A protein and the small-molecule ligand that binds it are described below.
Small molecule (SMILES): N[C@@H](CCC(=O)O)C(=O)O

Binding-site contacts:
Ligand atom OXT contacts residue ARG95 of chain 1.A at 2.6 Å (salt-bridge).
Ligand atom C contacts residue GLY140 of chain 1.A at 4.4 Å.
Ligand atom C contacts residue ALA141 of chain 1.A at 3.7 Å (hydrophobic).
Ligand atom N contacts residue TYR215 of chain 1.A at 3.7 Å.
Ligand atom CA contacts residue TYR61 of chain 1.A at 3.9 Å (hydrophobic).
Ligand atom OE2 contacts residue GLU189 of chain 1.A at 3.5 Å.
Ligand atom CB contacts residue GLY140 of chain 1.A at 4.3 Å.
Ligand atom CB contacts residue TYR61 of chain 1.A at 3.5 Å (hydrophobic).
Ligand atom OXT contacts residue TYR61 of chain 1.A at 3.2 Å.
Ligand atom CA contacts residue THR90 of chain 1.A at 3.3 Å.
Ligand atom OXT contacts residue GLY140 of chain 1.A at 3.4 Å.
Ligand atom N contacts residue PRO88 of chain 1.A at 2.9 Å (h-bond).
Ligand atom CD contacts residue ALA141 of chain 1.A at 4.3 Å (hydrophobic).
Ligand atom OXT contacts residue ALA141 of chain 1.A at 2.8 Å (h-bond).
Ligand atom C contacts residue PRO88 of chain 1.A at 4.2 Å (hydrophobic).
Ligand atom O contacts residue THR90 of chain 1.A at 2.9 Å (h-bond).
Ligand atom OE2 contacts residue THR142 of chain 1.A at 2.7 Å (h-bond).
Ligand atom N contacts residue TYR61 of chain 1.A at 3.9 Å.
Ligand atom C contacts residue THR90 of chain 1.A at 3.5 Å.
Ligand atom N contacts residue THR90 of chain 1.A at 3.0 Å (h-bond).
Ligand atom O contacts residue TYR61 of chain 1.A at 3.4 Å.
Ligand atom O contacts residue LEU89 of chain 1.A at 3.6 Å.
Ligand atom CA contacts residue PRO88 of chain 1.A at 4.1 Å (hydrophobic).
Ligand atom OE1 contacts residue THR142 of chain 1.A at 2.9 Å (h-bond).
Ligand atom OE1 contacts residue ALA141 of chain 1.A at 3.1 Å (h-bond).
Ligand atom CA contacts residue GLU189 of chain 1.A at 3.5 Å.
Ligand atom CG contacts residue TYR61 of chain 1.A at 4.4 Å (hydrophobic).
Ligand atom CD contacts residue GLU189 of chain 1.A at 3.8 Å.
Ligand atom C contacts residue ARG95 of chain 1.A at 3.4 Å.
Ligand atom CB contacts residue GLU189 of chain 1.A at 4.2 Å.
Ligand atom C contacts residue TYR61 of chain 1.A at 3.5 Å (hydrophobic).
Ligand atom OE1 contacts residue GLY140 of chain 1.A at 3.6 Å.
Ligand atom CD contacts residue THR142 of chain 1.A at 3.3 Å.
Ligand atom CA contacts residue ALA141 of chain 1.A at 4.0 Å (hydrophobic).
Ligand atom O contacts residue PRO88 of chain 1.A at 3.5 Å (h-bond).
Ligand atom OE1 contacts residue GLU189 of chain 1.A at 4.2 Å.
Ligand atom N contacts residue GLU189 of chain 1.A at 2.7 Å (salt-bridge).
Ligand atom O contacts residue ARG95 of chain 1.A at 2.9 Å (salt-bridge).
Ligand atom CG contacts residue GLU189 of chain 1.A at 3.7 Å.
Ligand atom CB contacts residue ALA141 of chain 1.A at 4.3 Å (hydrophobic).

Sequence of chain 1.A:
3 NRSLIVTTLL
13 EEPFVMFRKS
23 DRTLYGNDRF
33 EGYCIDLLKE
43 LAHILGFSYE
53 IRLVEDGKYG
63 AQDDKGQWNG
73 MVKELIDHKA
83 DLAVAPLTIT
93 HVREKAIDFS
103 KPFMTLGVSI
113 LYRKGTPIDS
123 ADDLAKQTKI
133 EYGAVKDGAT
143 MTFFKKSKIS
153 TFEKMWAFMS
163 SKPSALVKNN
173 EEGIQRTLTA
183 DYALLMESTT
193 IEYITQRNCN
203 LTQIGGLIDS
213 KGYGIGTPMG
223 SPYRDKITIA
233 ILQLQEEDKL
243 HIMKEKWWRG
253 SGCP